Sequence of chain 1.D:
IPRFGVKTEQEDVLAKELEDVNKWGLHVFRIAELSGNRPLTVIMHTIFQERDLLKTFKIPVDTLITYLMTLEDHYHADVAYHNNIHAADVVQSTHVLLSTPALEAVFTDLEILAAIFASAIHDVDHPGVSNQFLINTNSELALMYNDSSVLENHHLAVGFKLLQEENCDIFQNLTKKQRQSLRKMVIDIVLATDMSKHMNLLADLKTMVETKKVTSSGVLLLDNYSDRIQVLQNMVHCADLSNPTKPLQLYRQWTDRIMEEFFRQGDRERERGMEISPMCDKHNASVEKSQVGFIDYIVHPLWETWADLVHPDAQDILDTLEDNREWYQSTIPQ

A small-molecule ligand and the protein it binds are described below.
Small molecule (SMILES): O=C(Nc1c(Cl)cncc1Cl)c1ccc(OC(F)F)c(OCC2CC2)c1

Binding-site contacts:
Ligand atom O19 contacts residue PHE296 of chain 1.D at 3.8 Å.
Ligand atom C5 contacts residue MET197 of chain 1.D at 3.8 Å (hydrophobic).
Ligand atom F18 contacts residue GLN293 of chain 1.D at 3.9 Å.
Ligand atom C23 contacts residue SER292 of chain 1.D at 3.9 Å.
Ligand atom C20 contacts residue PHE296 of chain 1.D at 3.3 Å (hydrophobic).
Ligand atom F18 contacts residue ASN245 of chain 1.D at 3.1 Å.
Ligand atom O15 contacts residue GLN293 of chain 1.D at 3.2 Å (h-bond).
Ligand atom O15 contacts residue PHE296 of chain 1.D at 3.9 Å.
Ligand atom C23 contacts residue GLN293 of chain 1.D at 3.9 Å.
Ligand atom F18 contacts residue PRO246 of chain 1.D at 3.7 Å.
Ligand atom C10 contacts residue TYR83 of chain 1.D at 3.8 Å (hydrophobic).
Ligand atom N3 contacts residue THR195 of chain 1.D at 3.7 Å.
Ligand atom C9 contacts residue PHE296 of chain 1.D at 3.8 Å (hydrophobic).
Ligand atom C4 contacts residue ASP242 of chain 1.D at 3.7 Å.
Ligand atom F18 contacts residue PHE296 of chain 1.D at 3.9 Å.
Ligand atom O15 contacts residue ILE260 of chain 1.D at 3.7 Å.
Ligand atom C16 contacts residue THR257 of chain 1.D at 3.6 Å.
Ligand atom F17 contacts residue ILE260 of chain 1.D at 3.9 Å.
Ligand atom C22 contacts residue MET281 of chain 1.D at 3.3 Å (hydrophobic).
Ligand atom C4 contacts residue MET197 of chain 1.D at 3.5 Å (hydrophobic).
Ligand atom C23 contacts residue MET281 of chain 1.D at 3.8 Å (hydrophobic).
Ligand atom C12 contacts residue PHE296 of chain 1.D at 3.5 Å (hydrophobic).
Ligand atom C11 contacts residue ASN245 of chain 1.D at 3.7 Å.
Ligand atom F18 contacts residue TYR253 of chain 1.D at 3.5 Å.
Ligand atom C12 contacts residue ILE260 of chain 1.D at 3.9 Å (hydrophobic).
Ligand atom F17 contacts residue THR257 of chain 1.D at 3.3 Å.
Ligand atom CL26 contacts residue LEU243 of chain 1.D at 3.4 Å.
Ligand atom CL25 contacts residue HIS84 of chain 1.D at 3.8 Å.
Ligand atom C16 contacts residue GLN293 of chain 1.D at 3.5 Å.
Ligand atom C16 contacts residue TYR253 of chain 1.D at 3.8 Å (hydrophobic).
Ligand atom C4 contacts residue THR195 of chain 1.D at 3.3 Å.
Ligand atom C11 contacts residue PHE296 of chain 1.D at 3.9 Å (hydrophobic).
Ligand atom C5 contacts residue ASP242 of chain 1.D at 3.8 Å.
Ligand atom C13 contacts residue PHE296 of chain 1.D at 3.5 Å (hydrophobic).
Ligand atom N3 contacts residue MET197 of chain 1.D at 3.6 Å.
Ligand atom F17 contacts residue TRP256 of chain 1.D at 3.2 Å.
Ligand atom F17 contacts residue ASN245 of chain 1.D at 3.7 Å.
Ligand atom C14 contacts residue PHE296 of chain 1.D at 3.6 Å (hydrophobic).
Ligand atom O19 contacts residue GLN293 of chain 1.D at 3.4 Å (h-bond).
Ligand atom CL26 contacts residue ASP242 of chain 1.D at 3.3 Å.